A small-molecule ligand and the protein it binds are described below.
Small molecule (SMILES): N[C@@H](CS)C(=O)O

Sequence of chain 8.C:
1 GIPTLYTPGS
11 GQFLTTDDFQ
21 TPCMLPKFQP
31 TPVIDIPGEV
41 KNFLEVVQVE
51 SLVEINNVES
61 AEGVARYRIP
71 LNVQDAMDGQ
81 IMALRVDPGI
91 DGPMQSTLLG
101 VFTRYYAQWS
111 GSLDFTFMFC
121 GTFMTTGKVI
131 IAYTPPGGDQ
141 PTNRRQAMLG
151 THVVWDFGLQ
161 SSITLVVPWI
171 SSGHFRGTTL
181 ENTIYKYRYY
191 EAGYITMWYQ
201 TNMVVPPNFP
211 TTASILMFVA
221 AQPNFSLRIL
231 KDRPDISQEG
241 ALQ

Sequence of chain 8.A:
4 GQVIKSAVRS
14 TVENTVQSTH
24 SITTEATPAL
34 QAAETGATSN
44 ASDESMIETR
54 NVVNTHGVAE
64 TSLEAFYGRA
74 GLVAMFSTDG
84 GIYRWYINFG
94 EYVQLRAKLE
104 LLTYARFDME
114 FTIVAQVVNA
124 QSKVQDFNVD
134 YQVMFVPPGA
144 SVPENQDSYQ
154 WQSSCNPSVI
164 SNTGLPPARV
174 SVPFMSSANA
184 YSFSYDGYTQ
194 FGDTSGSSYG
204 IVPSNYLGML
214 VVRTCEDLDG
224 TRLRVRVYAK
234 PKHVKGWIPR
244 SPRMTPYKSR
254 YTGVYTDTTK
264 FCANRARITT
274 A

Binding-site contacts:
Ligand atom SG contacts residue ILE236 of chain 8.C at 4.3 Å.
Ligand atom C contacts residue GLY1 of chain 8.P at 1.3 Å.
Ligand atom C contacts residue ASP235 of chain 8.C at 4.3 Å.
Ligand atom O contacts residue MET247 of chain 8.A at 3.8 Å.
Ligand atom N contacts residue MET247 of chain 8.A at 3.8 Å.
Ligand atom CB contacts residue ASP235 of chain 8.C at 2.8 Å.
Ligand atom N contacts residue THR248 of chain 8.A at 4.1 Å.
Ligand atom SG contacts residue THR248 of chain 8.A at 3.2 Å (h-bond).
Ligand atom O contacts residue ARG233 of chain 8.C at 4.1 Å.
Ligand atom CA contacts residue ASP235 of chain 8.C at 4.0 Å.
Ligand atom CB contacts residue GLY1 of chain 8.P at 3.7 Å.
Ligand atom SG contacts residue MET247 of chain 8.A at 3.4 Å.
Ligand atom CB contacts residue PRO249 of chain 8.A at 4.3 Å (hydrophobic).
Ligand atom CA contacts residue MET247 of chain 8.A at 4.2 Å (hydrophobic).
Ligand atom N contacts residue PRO249 of chain 8.A at 3.5 Å.
Ligand atom N contacts residue GLY1 of chain 8.P at 2.9 Å (h-bond).
Ligand atom O contacts residue ASP235 of chain 8.C at 3.4 Å.
Ligand atom O contacts residue GLY1 of chain 8.P at 2.2 Å (h-bond).
Ligand atom SG contacts residue PRO249 of chain 8.A at 3.6 Å.
Ligand atom C contacts residue MET247 of chain 8.A at 3.7 Å (hydrophobic).
Ligand atom CA contacts residue GLY1 of chain 8.P at 2.4 Å.
Ligand atom SG contacts residue GLY1 of chain 8.P at 4.4 Å.
Ligand atom SG contacts residue ASP235 of chain 8.C at 3.7 Å.
Ligand atom CB contacts residue THR248 of chain 8.A at 4.5 Å.